Sequence of chain 1.A:
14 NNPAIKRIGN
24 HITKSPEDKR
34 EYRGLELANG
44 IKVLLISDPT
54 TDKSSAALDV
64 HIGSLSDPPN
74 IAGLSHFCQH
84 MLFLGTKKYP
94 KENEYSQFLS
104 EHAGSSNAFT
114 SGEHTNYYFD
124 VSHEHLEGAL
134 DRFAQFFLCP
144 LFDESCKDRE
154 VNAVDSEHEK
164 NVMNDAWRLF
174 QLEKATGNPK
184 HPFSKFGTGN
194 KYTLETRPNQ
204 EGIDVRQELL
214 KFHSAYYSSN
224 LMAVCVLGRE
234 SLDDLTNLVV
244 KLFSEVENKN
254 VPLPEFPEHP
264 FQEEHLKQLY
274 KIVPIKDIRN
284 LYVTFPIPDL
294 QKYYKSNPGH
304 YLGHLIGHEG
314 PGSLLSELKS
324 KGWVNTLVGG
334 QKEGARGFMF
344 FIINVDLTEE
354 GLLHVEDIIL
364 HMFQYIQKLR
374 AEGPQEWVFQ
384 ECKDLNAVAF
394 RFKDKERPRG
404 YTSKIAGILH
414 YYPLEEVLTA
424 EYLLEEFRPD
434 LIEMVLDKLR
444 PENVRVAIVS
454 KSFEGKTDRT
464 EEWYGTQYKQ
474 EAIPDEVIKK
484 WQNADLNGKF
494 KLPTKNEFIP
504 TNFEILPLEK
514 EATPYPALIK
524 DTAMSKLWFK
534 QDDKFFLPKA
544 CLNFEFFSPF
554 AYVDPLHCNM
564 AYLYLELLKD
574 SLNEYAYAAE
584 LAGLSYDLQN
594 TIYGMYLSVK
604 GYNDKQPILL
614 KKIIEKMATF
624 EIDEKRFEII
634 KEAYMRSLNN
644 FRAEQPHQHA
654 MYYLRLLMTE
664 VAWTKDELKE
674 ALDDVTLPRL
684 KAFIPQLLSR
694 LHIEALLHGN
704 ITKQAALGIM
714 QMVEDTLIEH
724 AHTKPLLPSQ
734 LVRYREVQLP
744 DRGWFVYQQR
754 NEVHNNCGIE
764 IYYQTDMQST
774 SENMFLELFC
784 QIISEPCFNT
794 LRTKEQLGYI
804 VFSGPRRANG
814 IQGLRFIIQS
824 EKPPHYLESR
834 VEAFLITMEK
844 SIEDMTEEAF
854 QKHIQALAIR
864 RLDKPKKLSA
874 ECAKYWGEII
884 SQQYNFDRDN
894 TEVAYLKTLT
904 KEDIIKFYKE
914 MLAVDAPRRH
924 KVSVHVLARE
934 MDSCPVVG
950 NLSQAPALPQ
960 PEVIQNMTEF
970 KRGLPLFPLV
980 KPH

A protein and the small-molecule ligand that binds it are described below.
Small molecule (SMILES): CC(C)[C@H](N)C(=O)N[C@H](C(=O)N[C@@H](CO)C(=O)N[C@@H](CC1=NC=NC1)C(=O)N[C@@H](C)C=O)C(C)C

Binding-site contacts:
Ligand atom CB contacts residue GLY306 of chain 1.A at 4.2 Å.
Ligand atom CG1 contacts residue HIS307 of chain 1.A at 3.8 Å.
Ligand atom CB contacts residue GLY332 of chain 1.A at 3.7 Å.
Ligand atom C contacts residue GLY310 of chain 1.A at 3.6 Å.
Ligand atom CA contacts residue GLY332 of chain 1.A at 3.3 Å.
Ligand atom CB contacts residue GLU312 of chain 1.A at 3.6 Å.
Ligand atom N contacts residue GLY310 of chain 1.A at 2.8 Å (h-bond).
Ligand atom N contacts residue GLY332 of chain 1.A at 2.8 Å (h-bond).
Ligand atom C contacts residue TYR580 of chain 1.A at 4.2 Å (hydrophobic).
Ligand atom CA contacts residue GLY310 of chain 1.A at 3.4 Å.
Ligand atom CA contacts residue GLY332 of chain 1.A at 3.8 Å.
Ligand atom OG contacts residue ILE345 of chain 1.A at 3.9 Å.
Ligand atom O contacts residue LEU330 of chain 1.A at 3.7 Å.
Ligand atom CA contacts residue LEU330 of chain 1.A at 3.8 Å (hydrophobic).
Ligand atom N contacts residue VAL331 of chain 1.A at 3.9 Å.
Ligand atom N contacts residue TYR580 of chain 1.A at 3.9 Å.
Ligand atom CB contacts residue GLY333 of chain 1.A at 3.9 Å.
Ligand atom N contacts residue LEU330 of chain 1.A at 2.7 Å (h-bond).
Ligand atom CG1 contacts residue GLY332 of chain 1.A at 4.0 Å.
Ligand atom CA contacts residue TYR580 of chain 1.A at 3.7 Å (hydrophobic).
Ligand atom CA contacts residue VAL331 of chain 1.A at 3.7 Å (hydrophobic).
Ligand atom CG1 contacts residue VAL331 of chain 1.A at 4.1 Å (hydrophobic).
Ligand atom O contacts residue VAL331 of chain 1.A at 3.4 Å.
Ligand atom CB contacts residue GLN334 of chain 1.A at 3.6 Å.
Ligand atom O contacts residue GLY332 of chain 1.A at 2.9 Å (h-bond).
Ligand atom C contacts residue LEU330 of chain 1.A at 4.2 Å (hydrophobic).
Ligand atom CG2 contacts residue GLY306 of chain 1.A at 3.6 Å.
Ligand atom CB contacts residue GLY332 of chain 1.A at 4.2 Å.
Ligand atom CG1 contacts residue LEU330 of chain 1.A at 3.7 Å (hydrophobic).
Ligand atom N contacts residue GLU312 of chain 1.A at 2.7 Å (salt-bridge).
Ligand atom CB contacts residue VAL331 of chain 1.A at 4.0 Å (hydrophobic).
Ligand atom CG2 contacts residue TYR580 of chain 1.A at 4.1 Å (hydrophobic).
Ligand atom CB contacts residue LEU330 of chain 1.A at 4.1 Å (hydrophobic).
Ligand atom C contacts residue GLY332 of chain 1.A at 3.5 Å.
Ligand atom CG1 contacts residue HIS303 of chain 1.A at 4.2 Å.
Ligand atom CA contacts residue GLU312 of chain 1.A at 3.5 Å.
Ligand atom O contacts residue GLY310 of chain 1.A at 3.6 Å.
Ligand atom CG2 contacts residue HIS307 of chain 1.A at 3.4 Å.
Ligand atom OG contacts residue GLN334 of chain 1.A at 3.5 Å (h-bond).
Ligand atom CG1 contacts residue GLY306 of chain 1.A at 3.7 Å.